This protein binds this small molecule.
Small molecule (SMILES): Nc1nc2cc3[nH]c(NCc4cccc5ccccc45)nc3cc2c(=O)[nH]1

Binding-site contacts:
Ligand atom N2 contacts residue ASP101 of chain 1.A at 3.0 Å (salt-bridge).
Ligand atom N5 contacts residue ALA231 of chain 1.A at 3.6 Å.
Ligand atom O1 contacts residue CYS157 of chain 1.A at 3.7 Å.
Ligand atom N4 contacts residue GLY260 of chain 1.A at 3.4 Å.
Ligand atom N1 contacts residue MET259 of chain 1.A at 3.6 Å.
Ligand atom C24 contacts residue TYR105 of chain 1.A at 3.8 Å (hydrophobic).
Ligand atom C26 contacts residue TYR105 of chain 1.A at 2.8 Å (hydrophobic).
Ligand atom C5 contacts residue ASP101 of chain 1.A at 3.6 Å.
Ligand atom N5 contacts residue MET259 of chain 1.A at 3.7 Å.
Ligand atom N3 contacts residue GLY260 of chain 1.A at 3.6 Å.
Ligand atom C9 contacts residue GLY260 of chain 1.A at 3.6 Å.
Ligand atom C25 contacts residue ALA231 of chain 1.A at 3.3 Å (hydrophobic).
Ligand atom O1 contacts residue GLY229 of chain 1.A at 2.6 Å (h-bond).
Ligand atom C7 contacts residue GLY229 of chain 1.A at 3.8 Å.
Ligand atom C7 contacts residue ASP155 of chain 1.A at 3.7 Å.
Ligand atom C9 contacts residue MET259 of chain 1.A at 3.9 Å (hydrophobic).
Ligand atom O1 contacts residue GLY228 of chain 1.A at 2.9 Å.
Ligand atom N4 contacts residue ALA231 of chain 1.A at 3.6 Å (h-bond).
Ligand atom N2 contacts residue TYR105 of chain 1.A at 3.5 Å.
Ligand atom O1 contacts residue GLN202 of chain 1.A at 3.0 Å (h-bond).
Ligand atom C4 contacts residue ASP101 of chain 1.A at 3.7 Å.
Ligand atom C8 contacts residue ASP101 of chain 1.A at 3.6 Å.
Ligand atom C20 contacts residue TYR105 of chain 1.A at 3.9 Å (hydrophobic).
Ligand atom N1 contacts residue ASP101 of chain 1.A at 2.9 Å (salt-bridge).
Ligand atom C26 contacts residue ALA231 of chain 1.A at 3.2 Å (hydrophobic).
Ligand atom C25 contacts residue TYR105 of chain 1.A at 2.8 Å (hydrophobic).
Ligand atom C4 contacts residue MET259 of chain 1.A at 3.8 Å (hydrophobic).
Ligand atom N1 contacts residue ASP155 of chain 1.A at 2.8 Å (salt-bridge).
Ligand atom N5 contacts residue LEU230 of chain 1.A at 3.0 Å (h-bond).
Ligand atom C5 contacts residue TYR105 of chain 1.A at 3.7 Å (hydrophobic).
Ligand atom C7 contacts residue GLY228 of chain 1.A at 3.8 Å.
Ligand atom N6 contacts residue ASP155 of chain 1.A at 2.7 Å (salt-bridge).
Ligand atom N1 contacts residue ILE200 of chain 1.A at 3.2 Å.
Ligand atom N2 contacts residue MET259 of chain 1.A at 3.2 Å.
Ligand atom N6 contacts residue MET259 of chain 1.A at 3.7 Å.
Ligand atom C17 contacts residue GLY260 of chain 1.A at 3.8 Å.
Ligand atom C4 contacts residue TYR105 of chain 1.A at 3.4 Å (hydrophobic).
Ligand atom C8 contacts residue MET259 of chain 1.A at 3.4 Å (hydrophobic).
Ligand atom C8 contacts residue ASP155 of chain 1.A at 3.4 Å.
Ligand atom N1 contacts residue SER102 of chain 1.A at 3.6 Å.

Sequence of chain 1.A:
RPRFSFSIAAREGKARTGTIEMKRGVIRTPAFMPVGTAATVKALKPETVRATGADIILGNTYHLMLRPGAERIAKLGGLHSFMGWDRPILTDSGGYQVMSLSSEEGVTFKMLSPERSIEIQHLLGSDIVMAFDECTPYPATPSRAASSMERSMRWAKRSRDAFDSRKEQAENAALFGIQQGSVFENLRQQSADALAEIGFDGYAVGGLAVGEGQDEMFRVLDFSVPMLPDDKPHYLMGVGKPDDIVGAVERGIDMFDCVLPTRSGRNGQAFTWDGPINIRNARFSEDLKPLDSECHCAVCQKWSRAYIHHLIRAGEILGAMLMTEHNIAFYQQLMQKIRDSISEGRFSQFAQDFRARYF